Binding-site contacts:
Ligand atom C2A contacts residue MET224 of chain 50.A at 3.4 Å (hydrophobic).
Ligand atom N2 contacts residue ASN219 of chain 50.A at 3.6 Å.
Ligand atom C4B contacts residue PHE186 of chain 50.A at 3.4 Å (hydrophobic).
Ligand atom C2C contacts residue TYR128 of chain 50.A at 3.8 Å (hydrophobic).
Ligand atom C5B contacts residue PHE186 of chain 50.A at 3.5 Å (hydrophobic).
Ligand atom C4 contacts residue LEU106 of chain 50.A at 3.6 Å (hydrophobic).
Ligand atom C2B contacts residue VAL188 of chain 50.A at 3.7 Å (hydrophobic).
Ligand atom C4A contacts residue PRO174 of chain 50.A at 3.3 Å (hydrophobic).
Ligand atom C3B contacts residue TYR152 of chain 50.A at 3.7 Å (hydrophobic).
Ligand atom O1A contacts residue MET224 of chain 50.A at 2.8 Å.
Ligand atom C31 contacts residue TYR197 of chain 50.A at 3.9 Å (hydrophobic).
Ligand atom C4C contacts residue VAL188 of chain 50.A at 3.9 Å (hydrophobic).
Ligand atom C1B contacts residue VAL188 of chain 50.A at 3.9 Å (hydrophobic).
Ligand atom N3A contacts residue PHE186 of chain 50.A at 3.9 Å.
Ligand atom C5A contacts residue ALA150 of chain 50.A at 3.9 Å (hydrophobic).
Ligand atom CL1 contacts residue TYR128 of chain 50.A at 3.3 Å.
Ligand atom N3A contacts residue PRO174 of chain 50.A at 3.7 Å.
Ligand atom C2B contacts residue TYR152 of chain 50.A at 3.8 Å (hydrophobic).
Ligand atom C5C contacts residue VAL191 of chain 50.A at 3.9 Å (hydrophobic).
Ligand atom C1C contacts residue TYR128 of chain 50.A at 3.7 Å (hydrophobic).
Ligand atom C1C contacts residue LEU106 of chain 50.A at 3.5 Å (hydrophobic).
Ligand atom CL1 contacts residue ILE104 of chain 50.A at 3.5 Å.
Ligand atom C4C contacts residue VAL191 of chain 50.A at 3.5 Å (hydrophobic).
Ligand atom C6B contacts residue TYR128 of chain 50.A at 3.8 Å (hydrophobic).
Ligand atom O1B contacts residue ILE104 of chain 50.A at 3.8 Å.
Ligand atom C4B contacts residue TYR152 of chain 50.A at 3.8 Å (hydrophobic).
Ligand atom C5A contacts residue PHE186 of chain 50.A at 3.4 Å (hydrophobic).
Ligand atom C5A contacts residue VAL176 of chain 50.A at 3.2 Å (hydrophobic).
Ligand atom C2C contacts residue TYR197 of chain 50.A at 3.8 Å (hydrophobic).
Ligand atom C5 contacts residue LEU106 of chain 50.A at 3.7 Å (hydrophobic).
Ligand atom C4B contacts residue MET224 of chain 50.A at 3.8 Å (hydrophobic).
Ligand atom N3A contacts residue ALA24 of chain 50.C at 3.6 Å.
Ligand atom O1 contacts residue MET221 of chain 50.A at 3.2 Å (h-bond).
Ligand atom C5B contacts residue MET224 of chain 50.A at 3.5 Å (hydrophobic).
Ligand atom C2A contacts residue PHE186 of chain 50.A at 3.2 Å (hydrophobic).
Ligand atom C5C contacts residue TYR152 of chain 50.A at 3.9 Å (hydrophobic).
Ligand atom C5C contacts residue VAL188 of chain 50.A at 3.9 Å (hydrophobic).
Ligand atom C3C contacts residue TYR128 of chain 50.A at 3.4 Å (hydrophobic).
Ligand atom O1A contacts residue PHE186 of chain 50.A at 2.8 Å.
Ligand atom C5A contacts residue MET224 of chain 50.A at 3.5 Å (hydrophobic).

Sequence of chain 50.C:
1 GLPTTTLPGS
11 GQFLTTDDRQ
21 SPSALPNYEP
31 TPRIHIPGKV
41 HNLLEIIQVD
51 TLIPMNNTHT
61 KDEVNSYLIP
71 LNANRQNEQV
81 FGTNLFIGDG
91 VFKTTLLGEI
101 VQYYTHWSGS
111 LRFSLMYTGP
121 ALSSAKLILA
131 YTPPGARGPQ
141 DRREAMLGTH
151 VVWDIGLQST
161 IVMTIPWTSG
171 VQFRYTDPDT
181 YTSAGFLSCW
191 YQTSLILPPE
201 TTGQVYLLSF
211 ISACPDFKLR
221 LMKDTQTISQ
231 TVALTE

Sequence of chain 50.A:
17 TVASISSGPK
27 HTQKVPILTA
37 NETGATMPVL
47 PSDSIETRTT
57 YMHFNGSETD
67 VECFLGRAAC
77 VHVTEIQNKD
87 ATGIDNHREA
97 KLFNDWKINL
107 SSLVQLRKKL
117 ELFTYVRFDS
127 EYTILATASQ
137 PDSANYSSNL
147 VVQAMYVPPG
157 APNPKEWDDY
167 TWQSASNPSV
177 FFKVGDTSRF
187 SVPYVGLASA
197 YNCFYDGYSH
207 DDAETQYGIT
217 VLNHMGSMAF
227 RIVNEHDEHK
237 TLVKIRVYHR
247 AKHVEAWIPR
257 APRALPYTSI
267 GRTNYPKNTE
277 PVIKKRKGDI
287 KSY

Sequence of chain 46.C:
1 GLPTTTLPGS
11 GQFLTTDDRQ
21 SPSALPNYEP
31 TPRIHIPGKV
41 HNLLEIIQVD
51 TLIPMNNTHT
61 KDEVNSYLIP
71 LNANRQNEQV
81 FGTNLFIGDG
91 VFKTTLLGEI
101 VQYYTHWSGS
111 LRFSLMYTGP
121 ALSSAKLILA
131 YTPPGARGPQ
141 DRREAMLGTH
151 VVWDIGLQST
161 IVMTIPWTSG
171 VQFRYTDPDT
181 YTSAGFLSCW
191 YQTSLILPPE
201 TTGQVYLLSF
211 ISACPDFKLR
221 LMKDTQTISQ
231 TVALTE

The protein below binds the small molecule below.
Small molecule (SMILES): Cc1cc(CCCCCOc2ccc(C3=NCCO3)cc2Cl)on1